Sequence of chain 2.B:
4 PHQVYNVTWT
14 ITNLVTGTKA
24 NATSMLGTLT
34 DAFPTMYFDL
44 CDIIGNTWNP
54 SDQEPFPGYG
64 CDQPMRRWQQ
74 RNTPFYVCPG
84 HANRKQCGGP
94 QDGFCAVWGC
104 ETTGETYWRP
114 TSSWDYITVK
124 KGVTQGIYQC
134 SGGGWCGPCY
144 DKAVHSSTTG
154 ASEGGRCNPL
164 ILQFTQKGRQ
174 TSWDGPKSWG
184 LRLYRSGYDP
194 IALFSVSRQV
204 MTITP

The protein below binds the small molecule below.
Small molecule (SMILES): CC(=O)N[C@H]1[C@H](O[C@H]2[C@H](O)[C@@H](NC(C)=O)CO[C@@H]2CO)O[C@H](CO)[C@@H](O[C@H]2O[C@H](CO[C@@H]3O[C@H](CO)[C@@H](O)[C@H](O)[C@@H]3O[C@H]3O[C@H](CO)[C@@H](O)[C@H](O)[C@H]3NC(C)=O)[C@@H](O)[C@H](O)[C@@H]2O)[C@@H]1O

Binding-site contacts:
Ligand atom C2 contacts residue ASN24 of chain 2.B at 2.4 Å.
Ligand atom C4 contacts residue TYR40 of chain 2.B at 4.3 Å (hydrophobic).
Ligand atom O6 contacts residue THR26 of chain 2.B at 2.8 Å (h-bond).
Ligand atom C3 contacts residue ASN24 of chain 2.B at 3.8 Å.
Ligand atom O5 contacts residue ASN24 of chain 2.B at 2.4 Å (h-bond).
Ligand atom C6 contacts residue THR26 of chain 2.B at 3.8 Å.
Ligand atom O7 contacts residue ASP42 of chain 2.B at 3.7 Å.
Ligand atom O6 contacts residue GLN166 of chain 2.B at 4.0 Å.
Ligand atom C8 contacts residue ARG159 of chain 2.B at 3.8 Å.
Ligand atom C5 contacts residue TYR40 of chain 2.B at 3.4 Å (hydrophobic).
Ligand atom C6 contacts residue TYR40 of chain 2.B at 4.3 Å (hydrophobic).
Ligand atom C7 contacts residue TYR40 of chain 2.B at 4.3 Å (hydrophobic).
Ligand atom C6 contacts residue LYS123 of chain 2.B at 4.2 Å.
Ligand atom O7 contacts residue PHE41 of chain 2.B at 3.0 Å.
Ligand atom O4 contacts residue TYR40 of chain 2.B at 4.3 Å.
Ligand atom C7 contacts residue ASN24 of chain 2.B at 3.4 Å.
Ligand atom O5 contacts residue TYR40 of chain 2.B at 3.7 Å.
Ligand atom O6 contacts residue ILE164 of chain 2.B at 4.0 Å.
Ligand atom C2 contacts residue TYR40 of chain 2.B at 3.8 Å (hydrophobic).
Ligand atom O5 contacts residue THR26 of chain 2.B at 4.2 Å.
Ligand atom O6 contacts residue LYS123 of chain 2.B at 3.0 Å (salt-bridge).
Ligand atom C1 contacts residue ASN24 of chain 2.B at 1.4 Å.
Ligand atom O6 contacts residue TYR40 of chain 2.B at 4.2 Å.
Ligand atom C6 contacts residue THR38 of chain 2.B at 4.4 Å.
Ligand atom C5 contacts residue TYR40 of chain 2.B at 4.0 Å (hydrophobic).
Ligand atom N2 contacts residue ASN24 of chain 2.B at 2.8 Å (h-bond).
Ligand atom O5 contacts residue TYR40 of chain 2.B at 4.3 Å.
Ligand atom C6 contacts residue TYR40 of chain 2.B at 3.6 Å (hydrophobic).
Ligand atom O5 contacts residue VAL126 of chain 2.B at 4.1 Å.
Ligand atom C1 contacts residue TYR40 of chain 2.B at 3.6 Å (hydrophobic).
Ligand atom C4 contacts residue ASN24 of chain 2.B at 4.2 Å.
Ligand atom C5 contacts residue ASN24 of chain 2.B at 3.7 Å.
Ligand atom C1 contacts residue TYR40 of chain 2.B at 4.4 Å (hydrophobic).
Ligand atom C6 contacts residue TYR40 of chain 2.B at 3.0 Å (hydrophobic).
Ligand atom O5 contacts residue TYR40 of chain 2.B at 3.7 Å.
Ligand atom O7 contacts residue ASN24 of chain 2.B at 3.3 Å (h-bond).
Ligand atom O7 contacts residue TYR40 of chain 2.B at 3.4 Å (h-bond).
Ligand atom C7 contacts residue PHE41 of chain 2.B at 4.2 Å (hydrophobic).
Ligand atom C6 contacts residue GLN166 of chain 2.B at 3.7 Å.
Ligand atom O6 contacts residue ALA25 of chain 2.B at 4.0 Å.